Sequence of chain 1.D:
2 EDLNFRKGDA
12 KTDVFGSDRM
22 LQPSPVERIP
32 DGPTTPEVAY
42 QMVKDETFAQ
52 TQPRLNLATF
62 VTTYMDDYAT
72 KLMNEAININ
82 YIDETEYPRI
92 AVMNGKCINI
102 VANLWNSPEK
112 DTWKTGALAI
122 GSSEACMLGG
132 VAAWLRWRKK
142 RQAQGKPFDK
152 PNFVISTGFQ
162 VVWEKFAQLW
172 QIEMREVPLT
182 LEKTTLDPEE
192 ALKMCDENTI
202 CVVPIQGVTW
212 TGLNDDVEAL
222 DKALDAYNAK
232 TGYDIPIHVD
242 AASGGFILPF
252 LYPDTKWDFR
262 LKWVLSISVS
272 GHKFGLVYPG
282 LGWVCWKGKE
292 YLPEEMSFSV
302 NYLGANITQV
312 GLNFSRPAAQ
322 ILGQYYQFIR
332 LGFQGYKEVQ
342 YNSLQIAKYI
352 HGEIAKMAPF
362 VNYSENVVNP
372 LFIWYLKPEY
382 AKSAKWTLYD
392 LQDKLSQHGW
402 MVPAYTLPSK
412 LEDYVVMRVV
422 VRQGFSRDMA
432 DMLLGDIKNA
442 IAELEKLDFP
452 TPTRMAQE

The protein below binds the small molecule below.
Small molecule (SMILES): NCCCC(=O)O

Binding-site contacts:
Ligand atom C contacts residue PHE61 of chain 1.D at 3.8 Å (hydrophobic).
Ligand atom O contacts residue ASP84 of chain 1.F at 2.6 Å (salt-bridge).
Ligand atom N contacts residue PHE315 of chain 1.F at 3.9 Å.
Ligand atom CB contacts residue PHE315 of chain 1.F at 3.9 Å (hydrophobic).
Ligand atom C contacts residue ASN81 of chain 1.F at 3.7 Å.
Ligand atom CG contacts residue PLP1 of chain 1.M at 4.4 Å.
Ligand atom C contacts residue VAL62 of chain 1.D at 3.8 Å (hydrophobic).
Ligand atom N contacts residue GLN161 of chain 1.D at 3.2 Å (h-bond).
Ligand atom CB contacts residue PLP1 of chain 1.M at 3.5 Å.
Ligand atom CD contacts residue PLP1 of chain 1.M at 4.3 Å.
Ligand atom CB contacts residue GLN161 of chain 1.D at 4.0 Å.
Ligand atom OXT contacts residue LYS274 of chain 1.D at 3.9 Å.
Ligand atom O contacts residue VAL62 of chain 1.D at 3.8 Å.
Ligand atom OXT contacts residue PHE61 of chain 1.D at 2.8 Å (h-bond).
Ligand atom O contacts residue ASN81 of chain 1.F at 2.9 Å (h-bond).
Ligand atom OXT contacts residue SER316 of chain 1.F at 4.5 Å.
Ligand atom C contacts residue ASP84 of chain 1.F at 3.6 Å.
Ligand atom CD contacts residue LYS274 of chain 1.D at 4.1 Å.
Ligand atom CD contacts residue GLN161 of chain 1.D at 4.2 Å.
Ligand atom C contacts residue SER316 of chain 1.F at 3.7 Å.
Ligand atom OXT contacts residue VAL62 of chain 1.D at 3.7 Å.
Ligand atom O contacts residue PHE61 of chain 1.D at 4.0 Å.
Ligand atom CG contacts residue SER316 of chain 1.F at 3.3 Å.
Ligand atom N contacts residue THR210 of chain 1.D at 4.3 Å.
Ligand atom CG contacts residue PHE315 of chain 1.F at 3.8 Å (hydrophobic).
Ligand atom C contacts residue THR60 of chain 1.D at 3.4 Å.
Ligand atom CG contacts residue ASN81 of chain 1.F at 4.2 Å.
Ligand atom CD contacts residue PHE61 of chain 1.D at 3.9 Å (hydrophobic).
Ligand atom OXT contacts residue THR60 of chain 1.D at 3.3 Å (h-bond).
Ligand atom O contacts residue THR60 of chain 1.D at 2.5 Å (h-bond).
Ligand atom CB contacts residue LYS274 of chain 1.D at 3.6 Å.
Ligand atom CB contacts residue SER316 of chain 1.F at 4.0 Å.
Ligand atom CG contacts residue ASP84 of chain 1.F at 3.9 Å.
Ligand atom O contacts residue SER316 of chain 1.F at 3.9 Å.
Ligand atom CD contacts residue THR210 of chain 1.D at 4.2 Å.
Ligand atom CG contacts residue ILE83 of chain 1.F at 4.2 Å (hydrophobic).

Sequence of chain 1.F:
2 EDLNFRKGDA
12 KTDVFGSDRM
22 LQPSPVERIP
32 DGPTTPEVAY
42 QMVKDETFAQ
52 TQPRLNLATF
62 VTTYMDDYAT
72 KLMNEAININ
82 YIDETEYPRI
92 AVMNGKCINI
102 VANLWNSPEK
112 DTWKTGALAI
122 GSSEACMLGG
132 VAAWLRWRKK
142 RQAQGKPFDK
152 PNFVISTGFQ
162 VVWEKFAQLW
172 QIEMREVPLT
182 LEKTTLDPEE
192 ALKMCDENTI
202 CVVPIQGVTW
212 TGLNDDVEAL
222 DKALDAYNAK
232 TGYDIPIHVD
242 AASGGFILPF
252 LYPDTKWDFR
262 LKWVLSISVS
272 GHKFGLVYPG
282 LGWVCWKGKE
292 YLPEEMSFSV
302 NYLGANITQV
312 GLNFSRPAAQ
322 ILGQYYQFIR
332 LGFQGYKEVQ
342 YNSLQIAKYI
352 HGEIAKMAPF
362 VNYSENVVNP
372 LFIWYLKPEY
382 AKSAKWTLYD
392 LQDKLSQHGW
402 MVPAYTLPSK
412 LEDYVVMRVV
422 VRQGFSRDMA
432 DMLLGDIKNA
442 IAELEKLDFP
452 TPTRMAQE